The protein below binds the small molecule below.
Small molecule (SMILES): CC[C@H](C)[C@H](NC(C)=O)C(=O)N[C@@H](Cc1ccc(O)cc1)C(=O)N[C@@H](Cc1ccc(O)cc1)P(=O)(O)O

Sequence of chain 1.A:
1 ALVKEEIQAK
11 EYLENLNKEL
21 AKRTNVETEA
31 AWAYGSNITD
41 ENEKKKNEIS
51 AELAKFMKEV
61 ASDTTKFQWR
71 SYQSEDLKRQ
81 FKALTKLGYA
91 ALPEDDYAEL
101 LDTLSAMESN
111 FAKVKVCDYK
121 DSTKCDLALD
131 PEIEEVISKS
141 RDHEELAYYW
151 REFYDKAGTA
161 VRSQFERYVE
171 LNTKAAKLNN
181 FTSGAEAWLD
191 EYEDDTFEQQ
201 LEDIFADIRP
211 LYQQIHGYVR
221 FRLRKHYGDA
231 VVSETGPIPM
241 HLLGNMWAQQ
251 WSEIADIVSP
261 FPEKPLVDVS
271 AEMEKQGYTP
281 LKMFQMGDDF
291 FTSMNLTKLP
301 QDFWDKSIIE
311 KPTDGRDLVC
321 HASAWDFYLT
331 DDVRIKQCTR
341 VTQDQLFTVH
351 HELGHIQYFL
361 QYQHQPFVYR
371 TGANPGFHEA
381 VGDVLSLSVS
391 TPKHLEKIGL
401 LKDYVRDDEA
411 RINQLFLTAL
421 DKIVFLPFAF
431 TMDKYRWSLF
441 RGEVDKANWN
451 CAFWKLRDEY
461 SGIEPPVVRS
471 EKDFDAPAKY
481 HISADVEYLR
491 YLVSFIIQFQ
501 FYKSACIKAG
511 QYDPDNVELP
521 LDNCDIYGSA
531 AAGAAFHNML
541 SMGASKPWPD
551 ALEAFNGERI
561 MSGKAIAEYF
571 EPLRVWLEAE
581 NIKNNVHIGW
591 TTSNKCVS

Binding-site contacts:
Ligand atom CE1 contacts residue HIS378 of chain 1.A at 3.3 Å.
Ligand atom OAJ contacts residue GLU352 of chain 1.A at 2.6 Å (salt-bridge).
Ligand atom OAD contacts residue ALA324 of chain 1.A at 3.7 Å.
Ligand atom CAA contacts residue TRP325 of chain 1.A at 3.6 Å (hydrophobic).
Ligand atom CBI contacts residue ALA322 of chain 1.A at 3.6 Å (hydrophobic).
Ligand atom OAK contacts residue ALA322 of chain 1.A at 3.4 Å (h-bond).
Ligand atom OAG contacts residue GLU379 of chain 1.A at 3.0 Å (salt-bridge).
Ligand atom CBB contacts residue ALA324 of chain 1.A at 3.7 Å (hydrophobic).
Ligand atom OAJ contacts residue ALA322 of chain 1.A at 3.8 Å.
Ligand atom CAV contacts residue TYR491 of chain 1.A at 3.7 Å (hydrophobic).
Ligand atom OAK contacts residue EPE1 of chain 1.E at 3.4 Å (h-bond).
Ligand atom OH contacts residue HIS378 of chain 1.A at 3.4 Å.
Ligand atom OAG contacts residue HIS355 of chain 1.A at 3.8 Å.
Ligand atom OAD contacts residue ASP326 of chain 1.A at 2.7 Å (salt-bridge).
Ligand atom CE2 contacts residue PHE359 of chain 1.A at 3.7 Å (hydrophobic).
Ligand atom OH contacts residue THR371 of chain 1.A at 3.0 Å (h-bond).
Ligand atom OAG contacts residue ZN1 of chain 1.D at 2.0 Å.
Ligand atom OAG contacts residue TYR491 of chain 1.A at 2.5 Å (h-bond).
Ligand atom CAR contacts residue TYR480 of chain 1.A at 3.8 Å (hydrophobic).
Ligand atom CAT contacts residue TRP325 of chain 1.A at 3.6 Å (hydrophobic).
Ligand atom CD2 contacts residue PHE359 of chain 1.A at 3.6 Å (hydrophobic).
Ligand atom O contacts residue ALA324 of chain 1.A at 2.9 Å (h-bond).
Ligand atom OAD contacts residue TRP325 of chain 1.A at 3.4 Å.
Ligand atom CAB contacts residue TYR328 of chain 1.A at 3.3 Å (hydrophobic).
Ligand atom CZ contacts residue HIS378 of chain 1.A at 3.4 Å.
Ligand atom CAO contacts residue VAL486 of chain 1.A at 3.5 Å (hydrophobic).
Ligand atom OAJ contacts residue HIS355 of chain 1.A at 3.4 Å (h-bond).
Ligand atom O contacts residue SER323 of chain 1.A at 3.2 Å.
Ligand atom CAN contacts residue TYR480 of chain 1.A at 3.5 Å (hydrophobic).
Ligand atom OAK contacts residue HIS321 of chain 1.A at 2.8 Å (h-bond).
Ligand atom OAJ contacts residue ZN1 of chain 1.D at 2.5 Å.
Ligand atom CB contacts residue HIS355 of chain 1.A at 3.6 Å.
Ligand atom N contacts residue ALA324 of chain 1.A at 2.9 Å (h-bond).
Ligand atom PBK contacts residue TYR491 of chain 1.A at 3.5 Å.
Ligand atom CBJ contacts residue ALA324 of chain 1.A at 3.5 Å (hydrophobic).
Ligand atom OAJ contacts residue HIS351 of chain 1.A at 3.3 Å.
Ligand atom CD1 contacts residue HIS378 of chain 1.A at 3.7 Å.
Ligand atom CAS contacts residue VAL486 of chain 1.A at 3.7 Å (hydrophobic).
Ligand atom OAG contacts residue HIS351 of chain 1.A at 3.4 Å (h-bond).
Ligand atom PBK contacts residue ZN1 of chain 1.D at 2.7 Å.